Sequence of chain 1.C:
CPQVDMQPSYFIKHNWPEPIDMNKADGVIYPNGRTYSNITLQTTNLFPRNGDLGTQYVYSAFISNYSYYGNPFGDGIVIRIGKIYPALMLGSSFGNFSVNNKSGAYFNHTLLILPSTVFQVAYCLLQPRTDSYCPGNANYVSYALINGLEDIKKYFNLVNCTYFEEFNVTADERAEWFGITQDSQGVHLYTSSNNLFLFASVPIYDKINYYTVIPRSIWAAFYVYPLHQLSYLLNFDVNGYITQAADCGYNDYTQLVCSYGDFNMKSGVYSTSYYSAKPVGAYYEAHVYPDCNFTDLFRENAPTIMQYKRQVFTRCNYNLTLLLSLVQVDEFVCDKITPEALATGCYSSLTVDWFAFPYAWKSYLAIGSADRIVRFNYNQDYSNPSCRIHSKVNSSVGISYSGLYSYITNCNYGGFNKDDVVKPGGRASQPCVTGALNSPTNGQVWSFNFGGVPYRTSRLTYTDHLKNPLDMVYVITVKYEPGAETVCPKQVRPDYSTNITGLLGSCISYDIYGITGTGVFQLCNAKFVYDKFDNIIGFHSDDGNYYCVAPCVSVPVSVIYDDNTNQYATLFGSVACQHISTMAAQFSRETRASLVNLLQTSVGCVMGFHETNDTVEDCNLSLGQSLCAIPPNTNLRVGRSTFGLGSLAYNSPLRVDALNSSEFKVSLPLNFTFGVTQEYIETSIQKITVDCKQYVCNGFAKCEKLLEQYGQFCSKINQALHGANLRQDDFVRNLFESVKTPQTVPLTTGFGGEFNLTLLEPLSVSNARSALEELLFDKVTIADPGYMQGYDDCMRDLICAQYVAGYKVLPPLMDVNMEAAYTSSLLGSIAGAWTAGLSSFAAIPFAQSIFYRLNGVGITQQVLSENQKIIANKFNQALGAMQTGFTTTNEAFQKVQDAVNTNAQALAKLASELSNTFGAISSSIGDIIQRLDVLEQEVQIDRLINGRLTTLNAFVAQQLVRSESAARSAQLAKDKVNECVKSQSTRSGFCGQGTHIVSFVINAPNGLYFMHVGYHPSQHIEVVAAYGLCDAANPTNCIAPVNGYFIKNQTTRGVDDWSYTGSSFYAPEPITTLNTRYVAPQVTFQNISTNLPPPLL

The protein below binds the small molecule below.
Small molecule (SMILES): CC(=O)N[C@H]1[C@H](O[C@H]2[C@H](O)[C@@H](NC(C)=O)CO[C@@H]2CO)O[C@H](CO)[C@@H](O)[C@@H]1O

Binding-site contacts:
Ligand atom N2 contacts residue THR529 of chain 1.C at 3.0 Å (h-bond).
Ligand atom C3 contacts residue THR529 of chain 1.C at 3.5 Å.
Ligand atom O5 contacts residue ASN170 of chain 1.B at 2.4 Å (h-bond).
Ligand atom O6 contacts residue PHE169 of chain 1.B at 4.3 Å.
Ligand atom C4 contacts residue ASN170 of chain 1.B at 4.2 Å.
Ligand atom C7 contacts residue THR529 of chain 1.C at 4.0 Å.
Ligand atom C1 contacts residue GLN525 of chain 1.C at 4.3 Å.
Ligand atom C3 contacts residue ASN170 of chain 1.B at 3.9 Å.
Ligand atom C8 contacts residue GLN525 of chain 1.C at 3.2 Å.
Ligand atom N2 contacts residue GLN525 of chain 1.C at 3.8 Å.
Ligand atom C1 contacts residue THR529 of chain 1.C at 3.9 Å.
Ligand atom C2 contacts residue ASN170 of chain 1.B at 2.5 Å.
Ligand atom C7 contacts residue GLN525 of chain 1.C at 3.4 Å.
Ligand atom N2 contacts residue ASN170 of chain 1.B at 3.0 Å (h-bond).
Ligand atom O5 contacts residue PHE169 of chain 1.B at 4.3 Å.
Ligand atom O7 contacts residue ASN170 of chain 1.B at 3.3 Å (h-bond).
Ligand atom C6 contacts residue PHE169 of chain 1.B at 4.1 Å (hydrophobic).
Ligand atom C1 contacts residue ASN170 of chain 1.B at 1.5 Å.
Ligand atom C1 contacts residue PHE545 of chain 1.C at 4.4 Å (hydrophobic).
Ligand atom C7 contacts residue ASN170 of chain 1.B at 3.4 Å.
Ligand atom C5 contacts residue ASN170 of chain 1.B at 3.7 Å.
Ligand atom C8 contacts residue THR529 of chain 1.C at 4.2 Å.
Ligand atom C8 contacts residue VAL528 of chain 1.C at 3.6 Å (hydrophobic).
Ligand atom C5 contacts residue PHE545 of chain 1.C at 4.3 Å (hydrophobic).
Ligand atom O7 contacts residue GLN525 of chain 1.C at 3.9 Å.
Ligand atom C2 contacts residue THR529 of chain 1.C at 3.7 Å.
Ligand atom O3 contacts residue THR529 of chain 1.C at 4.0 Å.

Sequence of chain 1.B:
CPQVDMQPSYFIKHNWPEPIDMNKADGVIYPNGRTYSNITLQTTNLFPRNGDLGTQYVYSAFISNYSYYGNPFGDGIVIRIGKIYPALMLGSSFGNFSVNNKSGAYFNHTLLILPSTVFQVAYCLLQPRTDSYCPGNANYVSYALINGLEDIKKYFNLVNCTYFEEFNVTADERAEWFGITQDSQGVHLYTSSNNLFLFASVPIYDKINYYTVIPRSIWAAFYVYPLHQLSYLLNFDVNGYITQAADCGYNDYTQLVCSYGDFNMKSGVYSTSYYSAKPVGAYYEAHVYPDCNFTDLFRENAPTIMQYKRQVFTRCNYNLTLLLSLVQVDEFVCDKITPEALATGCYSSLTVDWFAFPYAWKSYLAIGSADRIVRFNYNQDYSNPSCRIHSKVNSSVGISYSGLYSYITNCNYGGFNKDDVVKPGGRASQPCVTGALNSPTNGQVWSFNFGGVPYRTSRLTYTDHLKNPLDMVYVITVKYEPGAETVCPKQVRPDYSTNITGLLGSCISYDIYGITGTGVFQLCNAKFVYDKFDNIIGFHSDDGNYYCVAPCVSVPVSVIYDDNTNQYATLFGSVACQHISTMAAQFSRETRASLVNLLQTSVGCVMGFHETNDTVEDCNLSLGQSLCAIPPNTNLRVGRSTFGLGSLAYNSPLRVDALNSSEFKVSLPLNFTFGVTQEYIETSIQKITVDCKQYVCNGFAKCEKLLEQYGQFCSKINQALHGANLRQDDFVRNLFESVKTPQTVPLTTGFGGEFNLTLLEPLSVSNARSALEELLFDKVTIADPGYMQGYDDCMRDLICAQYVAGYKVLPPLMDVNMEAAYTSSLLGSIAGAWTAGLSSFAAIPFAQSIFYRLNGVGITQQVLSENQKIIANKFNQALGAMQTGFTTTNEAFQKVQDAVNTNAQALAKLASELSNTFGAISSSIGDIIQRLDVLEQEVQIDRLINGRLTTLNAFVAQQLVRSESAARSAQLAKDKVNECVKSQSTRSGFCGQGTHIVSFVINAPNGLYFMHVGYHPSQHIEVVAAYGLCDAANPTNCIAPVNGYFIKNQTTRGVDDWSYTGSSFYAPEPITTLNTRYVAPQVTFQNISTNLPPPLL